Binding-site contacts:
Ligand atom CAE contacts residue GLN202 of chain 20.A at 3.4 Å.
Ligand atom CAN contacts residue PHE135 of chain 20.A at 3.7 Å (hydrophobic).
Ligand atom CAE contacts residue ASN228 of chain 20.A at 3.4 Å.
Ligand atom CAG contacts residue GLN202 of chain 20.A at 3.4 Å.
Ligand atom NBD contacts residue ASN228 of chain 20.A at 3.9 Å.
Ligand atom CAR contacts residue TYR201 of chain 20.A at 3.4 Å (hydrophobic).
Ligand atom CBA contacts residue TRP203 of chain 20.A at 3.5 Å (hydrophobic).
Ligand atom CAS contacts residue TYR201 of chain 20.A at 3.6 Å (hydrophobic).
Ligand atom CAI contacts residue VAL192 of chain 20.A at 3.8 Å (hydrophobic).
Ligand atom CAA contacts residue PRO177 of chain 20.A at 3.2 Å (hydrophobic).
Ligand atom CAI contacts residue PHE135 of chain 20.A at 3.7 Å (hydrophobic).
Ligand atom OAW contacts residue MET195 of chain 20.A at 3.2 Å.
Ligand atom CAS contacts residue TRP203 of chain 20.A at 3.4 Å (hydrophobic).
Ligand atom NBC contacts residue TRP203 of chain 20.A at 3.8 Å.
Ligand atom CAG contacts residue TRP203 of chain 20.A at 3.7 Å (hydrophobic).
Ligand atom CAK contacts residue PHE135 of chain 20.A at 3.7 Å (hydrophobic).
Ligand atom CAM contacts residue PHE155 of chain 20.A at 3.8 Å (hydrophobic).
Ligand atom NAT contacts residue PHE155 of chain 20.A at 3.9 Å.
Ligand atom CAA contacts residue VAL179 of chain 20.A at 3.4 Å (hydrophobic).
Ligand atom CAF contacts residue ASP112 of chain 20.A at 3.6 Å.
Ligand atom CAA contacts residue SER178 of chain 20.A at 3.5 Å.
Ligand atom CAX contacts residue TRP203 of chain 20.A at 3.5 Å (hydrophobic).
Ligand atom OAC contacts residue ASP112 of chain 20.A at 3.7 Å.
Ligand atom CAL contacts residue PHE155 of chain 20.A at 3.7 Å (hydrophobic).
Ligand atom CAH contacts residue ASP112 of chain 20.A at 3.4 Å.
Ligand atom CAD contacts residue PHE137 of chain 20.A at 3.8 Å (hydrophobic).
Ligand atom CAS contacts residue ASN228 of chain 20.A at 3.8 Å.
Ligand atom OAC contacts residue TRP203 of chain 20.A at 3.9 Å.
Ligand atom CAN contacts residue ILE111 of chain 20.A at 3.6 Å (hydrophobic).
Ligand atom CAO contacts residue ILE111 of chain 20.A at 3.8 Å (hydrophobic).
Ligand atom CAJ contacts residue PHE155 of chain 20.A at 3.7 Å (hydrophobic).
Ligand atom NBD contacts residue TRP203 of chain 20.A at 3.2 Å.
Ligand atom CAG contacts residue ASN228 of chain 20.A at 3.2 Å.
Ligand atom CAJ contacts residue ILE24 of chain 20.C at 3.9 Å (hydrophobic).
Ligand atom CAM contacts residue PRO177 of chain 20.A at 3.7 Å (hydrophobic).
Ligand atom CBA contacts residue ASN228 of chain 20.A at 3.7 Å.
Ligand atom CAA contacts residue TYR153 of chain 20.A at 3.9 Å (hydrophobic).
Ligand atom CAH contacts residue THR114 of chain 20.A at 3.8 Å.
Ligand atom CAF contacts residue THR114 of chain 20.A at 3.6 Å.
Ligand atom OAC contacts residue ILE113 of chain 20.A at 3.3 Å (h-bond).

Sequence of chain 20.C:
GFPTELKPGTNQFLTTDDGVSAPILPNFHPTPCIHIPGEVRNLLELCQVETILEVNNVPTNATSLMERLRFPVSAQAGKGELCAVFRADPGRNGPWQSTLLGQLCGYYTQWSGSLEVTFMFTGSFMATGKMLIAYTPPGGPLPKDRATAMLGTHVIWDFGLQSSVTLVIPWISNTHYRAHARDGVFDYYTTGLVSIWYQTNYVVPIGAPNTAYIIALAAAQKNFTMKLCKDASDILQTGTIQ

Sequence of chain 20.A:
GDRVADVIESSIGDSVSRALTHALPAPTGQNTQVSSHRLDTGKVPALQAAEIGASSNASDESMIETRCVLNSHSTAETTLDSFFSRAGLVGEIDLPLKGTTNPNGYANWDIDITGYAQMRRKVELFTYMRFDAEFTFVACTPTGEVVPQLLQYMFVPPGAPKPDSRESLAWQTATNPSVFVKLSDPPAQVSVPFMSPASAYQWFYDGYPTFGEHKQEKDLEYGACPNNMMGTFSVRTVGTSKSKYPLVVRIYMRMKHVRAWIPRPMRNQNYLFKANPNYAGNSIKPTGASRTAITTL

Sequence of chain 16.C:
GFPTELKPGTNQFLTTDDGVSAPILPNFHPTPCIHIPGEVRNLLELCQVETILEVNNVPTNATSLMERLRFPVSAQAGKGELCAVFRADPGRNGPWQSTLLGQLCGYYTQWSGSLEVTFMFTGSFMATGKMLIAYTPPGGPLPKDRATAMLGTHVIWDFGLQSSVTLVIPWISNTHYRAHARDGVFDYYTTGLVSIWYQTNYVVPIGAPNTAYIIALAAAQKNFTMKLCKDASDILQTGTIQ

The protein below binds the small molecule below.
Small molecule (SMILES): CCO/N=C/c1ccc(OCC[C@@H](C)CCN2CCN(c3ccncc3)C2=O)cc1